Sequence of chain 2.B:
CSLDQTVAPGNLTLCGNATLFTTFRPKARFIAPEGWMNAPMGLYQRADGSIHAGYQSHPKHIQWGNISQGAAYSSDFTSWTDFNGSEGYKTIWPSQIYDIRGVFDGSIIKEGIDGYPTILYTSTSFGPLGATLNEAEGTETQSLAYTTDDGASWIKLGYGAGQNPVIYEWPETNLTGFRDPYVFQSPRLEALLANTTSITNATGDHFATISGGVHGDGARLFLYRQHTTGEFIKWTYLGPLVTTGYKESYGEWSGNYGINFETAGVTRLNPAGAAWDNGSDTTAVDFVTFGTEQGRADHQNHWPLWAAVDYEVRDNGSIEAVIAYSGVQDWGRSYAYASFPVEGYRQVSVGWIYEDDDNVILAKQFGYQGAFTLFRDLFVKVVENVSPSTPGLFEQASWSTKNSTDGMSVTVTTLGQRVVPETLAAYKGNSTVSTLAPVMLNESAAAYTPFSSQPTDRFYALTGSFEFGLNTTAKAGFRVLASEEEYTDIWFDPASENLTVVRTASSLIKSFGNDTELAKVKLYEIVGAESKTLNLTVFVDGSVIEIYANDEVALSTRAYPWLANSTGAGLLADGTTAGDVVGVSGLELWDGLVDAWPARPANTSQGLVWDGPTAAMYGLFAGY

Binding-site contacts:
Ligand atom C4 contacts residue ASN125 of chain 2.B at 4.3 Å.
Ligand atom C2 contacts residue ASN125 of chain 2.B at 2.6 Å.
Ligand atom O7 contacts residue ASN125 of chain 2.B at 4.2 Å.
Ligand atom C3 contacts residue ASN125 of chain 2.B at 4.0 Å.
Ligand atom C5 contacts residue ASN125 of chain 2.B at 3.7 Å.
Ligand atom C1 contacts residue ASN125 of chain 2.B at 1.5 Å.
Ligand atom C7 contacts residue ASN125 of chain 2.B at 3.9 Å.
Ligand atom N2 contacts residue ASN125 of chain 2.B at 3.1 Å (h-bond).
Ligand atom O5 contacts residue ASN125 of chain 2.B at 2.4 Å (h-bond).

The protein below binds the small molecule below.
Small molecule (SMILES): CC(=O)N[C@@H]1[C@@H](O)[C@H](O)[C@@H](CO)O[C@H]1O